Sequence of chain 1.A:
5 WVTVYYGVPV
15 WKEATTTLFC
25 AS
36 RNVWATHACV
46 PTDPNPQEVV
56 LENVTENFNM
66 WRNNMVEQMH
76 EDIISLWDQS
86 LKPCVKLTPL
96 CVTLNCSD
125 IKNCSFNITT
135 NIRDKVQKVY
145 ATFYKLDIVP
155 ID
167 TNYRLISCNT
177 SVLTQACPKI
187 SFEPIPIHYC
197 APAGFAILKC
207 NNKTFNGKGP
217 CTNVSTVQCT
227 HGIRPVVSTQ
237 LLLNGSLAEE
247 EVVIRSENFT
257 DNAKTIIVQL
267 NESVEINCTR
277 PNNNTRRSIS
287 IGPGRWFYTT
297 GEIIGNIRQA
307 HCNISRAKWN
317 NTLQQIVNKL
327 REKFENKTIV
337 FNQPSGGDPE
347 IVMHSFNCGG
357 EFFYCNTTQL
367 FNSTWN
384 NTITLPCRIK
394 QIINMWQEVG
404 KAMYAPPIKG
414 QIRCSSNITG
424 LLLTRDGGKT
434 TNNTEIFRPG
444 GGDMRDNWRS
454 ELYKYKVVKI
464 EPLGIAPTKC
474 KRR

Binding-site contacts:
Ligand atom N2 contacts residue ASN131 of chain 1.A at 3.0 Å (h-bond).
Ligand atom C8 contacts residue SER129 of chain 1.A at 4.5 Å.
Ligand atom C5 contacts residue ASN131 of chain 1.A at 3.8 Å.
Ligand atom C2 contacts residue ASN131 of chain 1.A at 2.5 Å.
Ligand atom O7 contacts residue ASN131 of chain 1.A at 3.4 Å (h-bond).
Ligand atom C8 contacts residue PHE130 of chain 1.A at 4.2 Å (hydrophobic).
Ligand atom C7 contacts residue ASN131 of chain 1.A at 3.3 Å.
Ligand atom C3 contacts residue ASN131 of chain 1.A at 3.9 Å.
Ligand atom C1 contacts residue ASN131 of chain 1.A at 1.5 Å.
Ligand atom C4 contacts residue ASN131 of chain 1.A at 4.3 Å.
Ligand atom C8 contacts residue ASN131 of chain 1.A at 3.9 Å.
Ligand atom O5 contacts residue ASN131 of chain 1.A at 2.4 Å (h-bond).
Ligand atom C8 contacts residue THR98 of chain 1.A at 4.5 Å.

A small-molecule ligand and the protein it binds are described below.
Small molecule (SMILES): CC(=O)N[C@@H]1[C@@H](O)[C@H](O)[C@@H](CO)O[C@H]1O